Sequence of chain 1.B:
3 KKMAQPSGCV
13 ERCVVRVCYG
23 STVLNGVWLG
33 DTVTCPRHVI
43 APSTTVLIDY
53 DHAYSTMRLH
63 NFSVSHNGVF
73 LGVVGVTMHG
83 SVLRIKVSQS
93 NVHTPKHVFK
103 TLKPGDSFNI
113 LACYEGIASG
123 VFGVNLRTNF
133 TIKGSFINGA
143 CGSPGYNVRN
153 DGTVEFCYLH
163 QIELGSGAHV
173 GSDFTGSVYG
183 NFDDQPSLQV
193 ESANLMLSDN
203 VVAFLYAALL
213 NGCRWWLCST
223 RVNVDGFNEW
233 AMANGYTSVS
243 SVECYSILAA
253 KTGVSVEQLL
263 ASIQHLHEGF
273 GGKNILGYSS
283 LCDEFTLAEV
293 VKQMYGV

Binding-site contacts:
Ligand atom O30 contacts residue HIS40 of chain 1.B at 3.1 Å (h-bond).
Ligand atom C38 contacts residue ASP186 of chain 1.B at 3.7 Å.
Ligand atom C19 contacts residue CYS143 of chain 1.B at 3.7 Å (hydrophobic).
Ligand atom N04 contacts residue GLU165 of chain 1.B at 2.8 Å (salt-bridge).
Ligand atom O25 contacts residue PHE138 of chain 1.B at 3.4 Å.
Ligand atom C07 contacts residue GLU165 of chain 1.B at 3.7 Å.
Ligand atom C18 contacts residue CYS143 of chain 1.B at 3.4 Å (hydrophobic).
Ligand atom O31 contacts residue GLY141 of chain 1.B at 3.3 Å (h-bond).
Ligand atom C13 contacts residue PRO188 of chain 1.B at 3.5 Å (hydrophobic).
Ligand atom N22 contacts residue GLU165 of chain 1.B at 3.0 Å (salt-bridge).
Ligand atom C24 contacts residue ILE139 of chain 1.B at 3.7 Å (hydrophobic).
Ligand atom C27 contacts residue CYS143 of chain 1.B at 3.1 Å (hydrophobic).
Ligand atom N17 contacts residue CYS143 of chain 1.B at 3.2 Å (h-bond).
Ligand atom C15 contacts residue GLN163 of chain 1.B at 3.7 Å.
Ligand atom C38 contacts residue HIS40 of chain 1.B at 3.3 Å.
Ligand atom O33 contacts residue CYS143 of chain 1.B at 3.1 Å (h-bond).
Ligand atom O33 contacts residue GLY141 of chain 1.B at 3.3 Å (h-bond).
Ligand atom O33 contacts residue ALA142 of chain 1.B at 3.3 Å (h-bond).
Ligand atom O12 contacts residue SER189 of chain 1.B at 3.7 Å.
Ligand atom N17 contacts residue GLN163 of chain 1.B at 3.2 Å (h-bond).
Ligand atom C08 contacts residue GLY167 of chain 1.B at 3.5 Å.
Ligand atom O28 contacts residue HIS40 of chain 1.B at 3.5 Å (h-bond).
Ligand atom C37 contacts residue GLN163 of chain 1.B at 3.3 Å.
Ligand atom O32 contacts residue ASN140 of chain 1.B at 2.7 Å (h-bond).
Ligand atom O25 contacts residue HIS171 of chain 1.B at 3.5 Å.
Ligand atom O25 contacts residue GLU165 of chain 1.B at 3.3 Å.
Ligand atom C09 contacts residue LEU190 of chain 1.B at 3.6 Å (hydrophobic).
Ligand atom O12 contacts residue PRO188 of chain 1.B at 3.4 Å.
Ligand atom O01 contacts residue GLU165 of chain 1.B at 3.0 Å (salt-bridge).
Ligand atom O25 contacts residue HIS162 of chain 1.B at 2.8 Å (h-bond).
Ligand atom C37 contacts residue ILE164 of chain 1.B at 3.6 Å (hydrophobic).
Ligand atom C23 contacts residue ILE139 of chain 1.B at 3.8 Å (hydrophobic).
Ligand atom C21 contacts residue GLU165 of chain 1.B at 3.4 Å.
Ligand atom O01 contacts residue ILE164 of chain 1.B at 3.4 Å.
Ligand atom C10 contacts residue SER189 of chain 1.B at 3.8 Å.
Ligand atom C10 contacts residue LEU190 of chain 1.B at 3.8 Å (hydrophobic).
Ligand atom C24 contacts residue ASN140 of chain 1.B at 3.6 Å.
Ligand atom N22 contacts residue PHE138 of chain 1.B at 3.1 Å (h-bond).
Ligand atom C03 contacts residue GLU165 of chain 1.B at 3.7 Å.
Ligand atom C26 contacts residue CYS143 of chain 1.B at 2.9 Å (hydrophobic).

The small molecule below binds the protein below.
Small molecule (SMILES): COc1cccc2[nH]c(C(=O)N[C@@H](CC(C)C)C(=O)N[C@@H](C[C@@H]3CCNC3=O)C(=O)COP(=O)(O)O)cc12